A protein and the small-molecule ligand that binds it are described below.
Small molecule (SMILES): C=C(C)c1cccc(C(C)(C)NC(=O)Nc2ccc(Cl)c(N[C@@H]3O[C@H](CO)[C@H](O)[C@H]3O)c2)c1

Sequence of chain 2.A:
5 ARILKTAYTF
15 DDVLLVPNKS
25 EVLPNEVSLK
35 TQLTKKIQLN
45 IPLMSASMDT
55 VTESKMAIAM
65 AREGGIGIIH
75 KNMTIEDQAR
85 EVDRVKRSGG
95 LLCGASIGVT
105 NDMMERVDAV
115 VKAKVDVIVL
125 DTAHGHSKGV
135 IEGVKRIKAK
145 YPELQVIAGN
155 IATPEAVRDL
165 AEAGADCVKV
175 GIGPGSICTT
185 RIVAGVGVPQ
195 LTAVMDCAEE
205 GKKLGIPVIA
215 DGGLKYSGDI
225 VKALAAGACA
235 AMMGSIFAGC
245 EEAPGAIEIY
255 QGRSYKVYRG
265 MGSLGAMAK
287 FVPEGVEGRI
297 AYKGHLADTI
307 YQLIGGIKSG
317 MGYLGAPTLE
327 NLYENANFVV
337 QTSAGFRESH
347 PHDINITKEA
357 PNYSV

Sequence of chain 2.B:
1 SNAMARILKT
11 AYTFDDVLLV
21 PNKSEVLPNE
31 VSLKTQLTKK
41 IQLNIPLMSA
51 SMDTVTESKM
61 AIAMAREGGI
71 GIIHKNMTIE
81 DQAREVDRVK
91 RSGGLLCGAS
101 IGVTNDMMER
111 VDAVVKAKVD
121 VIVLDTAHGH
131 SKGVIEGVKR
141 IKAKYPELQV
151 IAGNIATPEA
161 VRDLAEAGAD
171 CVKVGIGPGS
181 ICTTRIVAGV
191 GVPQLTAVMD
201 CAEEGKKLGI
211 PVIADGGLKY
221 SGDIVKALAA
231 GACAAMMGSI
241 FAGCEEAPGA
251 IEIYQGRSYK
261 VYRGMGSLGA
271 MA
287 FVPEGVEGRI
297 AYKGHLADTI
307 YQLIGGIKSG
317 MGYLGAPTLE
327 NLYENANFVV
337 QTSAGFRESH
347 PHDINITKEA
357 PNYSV

Binding-site contacts:
Ligand atom C3 contacts residue MET265 of chain 2.B at 3.7 Å (hydrophobic).
Ligand atom C18 contacts residue SER315 of chain 2.A at 3.3 Å.
Ligand atom O6 contacts residue SER131 of chain 2.B at 3.9 Å.
Ligand atom C19 contacts residue SER315 of chain 2.A at 3.6 Å.
Ligand atom O5 contacts residue HIS128 of chain 2.B at 2.9 Å (h-bond).
Ligand atom C13 contacts residue VAL288 of chain 2.B at 3.9 Å (hydrophobic).
Ligand atom O4 contacts residue THR126 of chain 2.B at 3.3 Å.
Ligand atom C7 contacts residue IMP1 of chain 2.J at 3.7 Å.
Ligand atom O2 contacts residue ALA127 of chain 2.B at 3.9 Å.
Ligand atom C7 contacts residue ALA127 of chain 2.B at 3.8 Å (hydrophobic).
Ligand atom C9 contacts residue TYR319 of chain 2.A at 3.9 Å (hydrophobic).
Ligand atom C13 contacts residue GLU290 of chain 2.B at 3.6 Å.
Ligand atom C1 contacts residue GLY266 of chain 2.B at 3.9 Å.
Ligand atom C12 contacts residue MET271 of chain 2.B at 3.8 Å (hydrophobic).
Ligand atom C10 contacts residue GLU290 of chain 2.B at 3.6 Å.
Ligand atom C3 contacts residue GLY266 of chain 2.B at 3.7 Å.
Ligand atom N3 contacts residue GLU290 of chain 2.B at 3.2 Å (salt-bridge).
Ligand atom O4 contacts residue ALA127 of chain 2.B at 3.4 Å (h-bond).
Ligand atom C2 contacts residue GLY266 of chain 2.B at 3.6 Å.
Ligand atom C26 contacts residue THR126 of chain 2.B at 3.6 Å.
Ligand atom C9 contacts residue ALA127 of chain 2.B at 3.6 Å (hydrophobic).
Ligand atom C20 contacts residue PRO28 of chain 2.A at 3.8 Å (hydrophobic).
Ligand atom C29 contacts residue LEU27 of chain 2.A at 3.9 Å (hydrophobic).
Ligand atom C19 contacts residue PRO28 of chain 2.A at 3.6 Å (hydrophobic).
Ligand atom C18 contacts residue TYR319 of chain 2.A at 3.6 Å (hydrophobic).
Ligand atom C13 contacts residue GLY266 of chain 2.B at 3.8 Å.
Ligand atom O5 contacts residue SER131 of chain 2.B at 3.1 Å (h-bond).
Ligand atom N4 contacts residue GLU290 of chain 2.B at 3.0 Å (salt-bridge).
Ligand atom C9 contacts residue IMP1 of chain 2.J at 3.4 Å.
Ligand atom C13 contacts residue MET271 of chain 2.B at 3.7 Å (hydrophobic).
Ligand atom CL1 contacts residue GLY318 of chain 2.A at 3.3 Å.
Ligand atom C17 contacts residue GLU290 of chain 2.B at 3.9 Å.
Ligand atom C9 contacts residue THR184 of chain 2.B at 3.4 Å.
Ligand atom C25 contacts residue THR126 of chain 2.B at 3.8 Å.
Ligand atom C8 contacts residue IMP1 of chain 2.J at 3.5 Å.
Ligand atom C4 contacts residue GLY266 of chain 2.B at 3.9 Å.
Ligand atom C9 contacts residue GLU290 of chain 2.B at 3.8 Å.
Ligand atom CL1 contacts residue HIS128 of chain 2.B at 3.8 Å.
Ligand atom C18 contacts residue GLU290 of chain 2.B at 3.9 Å.
Ligand atom O6 contacts residue LEU27 of chain 2.A at 3.3 Å.